This protein binds this small molecule.
Small molecule (SMILES): CCOC(=O)CC[C@H](C[C@@H]1CCNC1=O)NC(=O)[C@@H](CC(=O)[C@@H](NC(=O)c1cc(C)on1)C(C)C)Cc1ccc(F)cc1

Binding-site contacts:
Ligand atom C01 contacts residue LEU128 of chain 1.H at 3.5 Å (hydrophobic).
Ligand atom C78 contacts residue SER129 of chain 1.H at 3.4 Å.
Ligand atom O18 contacts residue HIS162 of chain 1.H at 2.7 Å (h-bond).
Ligand atom C16 contacts residue LYS144 of chain 1.H at 3.6 Å.
Ligand atom C57 contacts residue SER129 of chain 1.H at 3.3 Å.
Ligand atom F1 contacts residue ARG40 of chain 1.H at 3.1 Å.
Ligand atom C13 contacts residue CYS148 of chain 1.H at 2.6 Å (hydrophobic).
Ligand atom C20 contacts residue CYS148 of chain 1.H at 2.8 Å (hydrophobic).
Ligand atom O03 contacts residue LEU128 of chain 1.H at 3.6 Å.
Ligand atom C82 contacts residue GLY165 of chain 1.H at 3.6 Å.
Ligand atom N12 contacts residue ILE163 of chain 1.H at 3.2 Å (h-bond).
Ligand atom O03 contacts residue GLY164 of chain 1.H at 3.1 Å.
Ligand atom O18 contacts residue GLY165 of chain 1.H at 3.3 Å (h-bond).
Ligand atom O18 contacts residue THR143 of chain 1.H at 2.5 Å (h-bond).
Ligand atom N5 contacts residue GLY165 of chain 1.H at 3.4 Å.
Ligand atom O03 contacts residue GLY165 of chain 1.H at 3.1 Å (h-bond).
Ligand atom C08 contacts residue GLU72 of chain 1.H at 3.6 Å.
Ligand atom O60 contacts residue SER129 of chain 1.H at 3.0 Å (h-bond).
Ligand atom C16 contacts residue THR143 of chain 1.H at 3.5 Å.
Ligand atom F1 contacts residue LYS131 of chain 1.H at 3.1 Å.
Ligand atom C07 contacts residue LEU128 of chain 1.H at 3.5 Å (hydrophobic).
Ligand atom C08 contacts residue ARG40 of chain 1.H at 3.2 Å.
Ligand atom O23 contacts residue GLY146 of chain 1.H at 2.8 Å (h-bond).
Ligand atom N17 contacts residue GLY165 of chain 1.H at 3.3 Å (h-bond).
Ligand atom N12 contacts residue CYS148 of chain 1.H at 2.9 Å (h-bond).
Ligand atom C16 contacts residue GLY165 of chain 1.H at 3.5 Å.
Ligand atom C14 contacts residue CYS148 of chain 1.H at 3.3 Å (hydrophobic).
Ligand atom C07 contacts residue HIS41 of chain 1.H at 3.2 Å.
Ligand atom N58 contacts residue GLY165 of chain 1.H at 3.0 Å (h-bond).
Ligand atom C19 contacts residue CYS148 of chain 1.H at 1.8 Å (hydrophobic).
Ligand atom C10 contacts residue SER129 of chain 1.H at 3.6 Å.
Ligand atom C83 contacts residue GLY165 of chain 1.H at 3.6 Å.
Ligand atom N17 contacts residue THR143 of chain 1.H at 3.2 Å (h-bond).
Ligand atom O23 contacts residue ALA145 of chain 1.H at 3.4 Å.
Ligand atom O4 contacts residue PHE171 of chain 1.H at 3.0 Å.
Ligand atom C02 contacts residue SER129 of chain 1.H at 3.2 Å.
Ligand atom C14 contacts residue LYS144 of chain 1.H at 3.5 Å.
Ligand atom O18 contacts residue GLY164 of chain 1.H at 3.2 Å (h-bond).
Ligand atom O4 contacts residue ASN166 of chain 1.H at 3.4 Å (h-bond).
Ligand atom C09 contacts residue ARG40 of chain 1.H at 3.4 Å.

Sequence of chain 1.H:
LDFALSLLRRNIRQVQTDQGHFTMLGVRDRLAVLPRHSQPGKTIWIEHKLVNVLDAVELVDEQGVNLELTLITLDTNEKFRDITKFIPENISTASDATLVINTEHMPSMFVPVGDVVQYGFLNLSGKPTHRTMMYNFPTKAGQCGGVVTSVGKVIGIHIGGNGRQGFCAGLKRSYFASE